A small-molecule ligand and the protein it binds are described below.
Small molecule (SMILES): CC(=O)N[C@H]1[C@H](O[C@H]2[C@H](O)[C@@H](NC(C)=O)CO[C@@H]2CO)O[C@H](CO)[C@@H](O)[C@@H]1O

Binding-site contacts:
Ligand atom C6 contacts residue GLN913 of chain 1.A at 4.0 Å.
Ligand atom O6 contacts residue PHE705 of chain 1.A at 4.4 Å.
Ligand atom O7 contacts residue ASN704 of chain 1.A at 3.9 Å.
Ligand atom O6 contacts residue GLN913 of chain 1.A at 3.5 Å (h-bond).
Ligand atom C7 contacts residue LEU909 of chain 1.A at 4.2 Å (hydrophobic).
Ligand atom C4 contacts residue ASN704 of chain 1.A at 4.2 Å.
Ligand atom C6 contacts residue LEU909 of chain 1.A at 4.0 Å (hydrophobic).
Ligand atom C2 contacts residue ASN704 of chain 1.A at 2.5 Å.
Ligand atom C1 contacts residue ASN704 of chain 1.A at 1.4 Å.
Ligand atom O5 contacts residue ASN704 of chain 1.A at 2.3 Å (h-bond).
Ligand atom C7 contacts residue ASN704 of chain 1.A at 3.6 Å.
Ligand atom C5 contacts residue ASN704 of chain 1.A at 3.6 Å.
Ligand atom N2 contacts residue ASN704 of chain 1.A at 2.9 Å (h-bond).
Ligand atom C5 contacts residue LEU909 of chain 1.A at 4.0 Å (hydrophobic).
Ligand atom O7 contacts residue LEU909 of chain 1.A at 3.3 Å.
Ligand atom C3 contacts residue ASN704 of chain 1.A at 3.8 Å.
Ligand atom O4 contacts residue LEU909 of chain 1.A at 4.3 Å.

Sequence of chain 1.A:
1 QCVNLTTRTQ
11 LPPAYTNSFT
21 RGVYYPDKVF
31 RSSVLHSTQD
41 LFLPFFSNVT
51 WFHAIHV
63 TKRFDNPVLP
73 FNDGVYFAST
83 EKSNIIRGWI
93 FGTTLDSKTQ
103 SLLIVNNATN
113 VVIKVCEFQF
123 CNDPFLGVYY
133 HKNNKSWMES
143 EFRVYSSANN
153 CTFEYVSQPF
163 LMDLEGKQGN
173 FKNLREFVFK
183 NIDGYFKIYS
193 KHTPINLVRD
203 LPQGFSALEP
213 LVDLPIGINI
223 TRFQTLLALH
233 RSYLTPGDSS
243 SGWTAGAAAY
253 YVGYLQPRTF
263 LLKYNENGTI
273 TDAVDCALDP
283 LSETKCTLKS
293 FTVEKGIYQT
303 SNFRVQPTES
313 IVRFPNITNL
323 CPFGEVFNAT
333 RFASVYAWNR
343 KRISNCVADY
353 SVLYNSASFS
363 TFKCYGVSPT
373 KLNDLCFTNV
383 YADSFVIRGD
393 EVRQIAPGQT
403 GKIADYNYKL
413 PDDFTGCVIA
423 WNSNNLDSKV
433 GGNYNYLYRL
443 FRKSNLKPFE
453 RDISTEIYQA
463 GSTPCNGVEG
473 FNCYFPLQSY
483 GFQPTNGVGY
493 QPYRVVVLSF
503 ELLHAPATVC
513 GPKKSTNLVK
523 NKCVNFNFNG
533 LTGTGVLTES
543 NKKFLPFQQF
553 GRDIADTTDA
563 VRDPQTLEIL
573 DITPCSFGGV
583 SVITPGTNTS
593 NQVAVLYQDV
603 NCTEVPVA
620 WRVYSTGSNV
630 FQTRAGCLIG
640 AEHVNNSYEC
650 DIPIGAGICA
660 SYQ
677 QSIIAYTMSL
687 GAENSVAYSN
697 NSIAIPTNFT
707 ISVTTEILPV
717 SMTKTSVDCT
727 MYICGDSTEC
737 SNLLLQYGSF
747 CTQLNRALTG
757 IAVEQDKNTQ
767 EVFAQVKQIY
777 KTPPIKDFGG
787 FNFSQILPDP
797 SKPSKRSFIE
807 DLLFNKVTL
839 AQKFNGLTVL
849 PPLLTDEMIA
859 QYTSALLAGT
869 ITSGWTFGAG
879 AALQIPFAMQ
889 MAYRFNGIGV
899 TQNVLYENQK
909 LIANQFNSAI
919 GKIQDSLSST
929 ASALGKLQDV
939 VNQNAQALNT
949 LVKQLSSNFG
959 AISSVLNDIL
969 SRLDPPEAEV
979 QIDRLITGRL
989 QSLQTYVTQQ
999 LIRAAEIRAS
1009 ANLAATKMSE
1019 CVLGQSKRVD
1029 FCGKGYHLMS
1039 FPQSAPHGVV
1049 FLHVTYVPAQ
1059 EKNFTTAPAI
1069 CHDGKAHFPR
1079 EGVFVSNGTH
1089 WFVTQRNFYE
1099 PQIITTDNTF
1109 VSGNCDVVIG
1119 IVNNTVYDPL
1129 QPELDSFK